Binding-site contacts:
Ligand atom C3 contacts residue ASN65 of chain 2.A at 3.7 Å.
Ligand atom O7 contacts residue ASN65 of chain 2.A at 3.7 Å.
Ligand atom C4 contacts residue TRP357 of chain 2.A at 4.3 Å (hydrophobic).
Ligand atom O5 contacts residue TRP357 of chain 2.A at 4.4 Å.
Ligand atom C4 contacts residue ASN65 of chain 2.A at 4.2 Å.
Ligand atom N2 contacts residue ASN65 of chain 2.A at 2.8 Å (h-bond).
Ligand atom O3 contacts residue TRP357 of chain 2.A at 4.1 Å.
Ligand atom C8 contacts residue ASN65 of chain 2.A at 4.4 Å.
Ligand atom O4 contacts residue TRP357 of chain 2.A at 4.0 Å.
Ligand atom C3 contacts residue TRP357 of chain 2.A at 3.7 Å (hydrophobic).
Ligand atom C5 contacts residue ASN65 of chain 2.A at 3.6 Å.
Ligand atom C7 contacts residue TRP357 of chain 2.A at 4.1 Å (hydrophobic).
Ligand atom O5 contacts residue ASN65 of chain 2.A at 2.4 Å (h-bond).
Ligand atom C1 contacts residue ASN65 of chain 2.A at 1.4 Å.
Ligand atom N2 contacts residue TRP357 of chain 2.A at 3.5 Å (h-bond).
Ligand atom C5 contacts residue TRP357 of chain 2.A at 4.1 Å (hydrophobic).
Ligand atom C8 contacts residue TRP357 of chain 2.A at 3.7 Å (hydrophobic).
Ligand atom C7 contacts residue ASN65 of chain 2.A at 3.4 Å.
Ligand atom C1 contacts residue TRP357 of chain 2.A at 3.7 Å (hydrophobic).
Ligand atom C2 contacts residue ASN65 of chain 2.A at 2.4 Å.
Ligand atom C2 contacts residue TRP357 of chain 2.A at 4.0 Å (hydrophobic).

A protein and the small-molecule ligand that binds it are described below.
Small molecule (SMILES): CC(=O)N[C@@H]1[C@@H](O)[C@H](O)[C@@H](CO)O[C@H]1O

Sequence of chain 2.A:
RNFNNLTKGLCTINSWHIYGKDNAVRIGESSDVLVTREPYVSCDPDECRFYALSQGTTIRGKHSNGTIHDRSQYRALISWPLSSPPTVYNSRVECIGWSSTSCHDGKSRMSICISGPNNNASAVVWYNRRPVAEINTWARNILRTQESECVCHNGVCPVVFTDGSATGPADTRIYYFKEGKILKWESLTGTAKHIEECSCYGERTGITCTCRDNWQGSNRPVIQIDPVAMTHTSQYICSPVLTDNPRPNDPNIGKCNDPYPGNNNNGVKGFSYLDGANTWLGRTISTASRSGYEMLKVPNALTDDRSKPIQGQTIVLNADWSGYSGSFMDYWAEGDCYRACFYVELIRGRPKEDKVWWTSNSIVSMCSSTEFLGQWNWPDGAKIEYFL